Sequence of chain 1.A:
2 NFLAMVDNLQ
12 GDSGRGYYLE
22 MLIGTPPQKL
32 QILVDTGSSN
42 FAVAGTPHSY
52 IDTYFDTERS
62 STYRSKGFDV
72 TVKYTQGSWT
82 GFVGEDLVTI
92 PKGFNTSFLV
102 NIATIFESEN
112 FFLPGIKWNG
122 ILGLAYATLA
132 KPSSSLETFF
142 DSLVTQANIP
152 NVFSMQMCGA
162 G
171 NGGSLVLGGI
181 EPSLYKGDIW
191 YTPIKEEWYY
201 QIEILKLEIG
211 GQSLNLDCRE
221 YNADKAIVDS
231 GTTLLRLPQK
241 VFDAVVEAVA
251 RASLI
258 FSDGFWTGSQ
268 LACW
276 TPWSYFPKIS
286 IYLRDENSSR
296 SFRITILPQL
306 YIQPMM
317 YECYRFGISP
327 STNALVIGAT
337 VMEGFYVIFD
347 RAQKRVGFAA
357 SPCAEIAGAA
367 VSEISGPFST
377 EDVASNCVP

Binding-site contacts:
Ligand atom N15 contacts residue ASP36 of chain 1.A at 3.0 Å (salt-bridge).
Ligand atom C17 contacts residue THR232 of chain 1.A at 3.4 Å.
Ligand atom N13 contacts residue LEU34 of chain 1.A at 3.6 Å.
Ligand atom C18 contacts residue THR233 of chain 1.A at 3.3 Å.
Ligand atom C18 contacts residue GLY17 of chain 1.A at 3.6 Å.
Ligand atom C5 contacts residue GLY231 of chain 1.A at 3.8 Å.
Ligand atom F30 contacts residue THR336 of chain 1.A at 3.5 Å.
Ligand atom N15 contacts residue GLY231 of chain 1.A at 3.6 Å (h-bond).
Ligand atom C17 contacts residue ASP229 of chain 1.A at 3.4 Å.
Ligand atom C20 contacts residue ARG16 of chain 1.A at 3.6 Å.
Ligand atom C20 contacts residue GLY17 of chain 1.A at 3.8 Å.
Ligand atom C23 contacts residue SER230 of chain 1.A at 3.5 Å.
Ligand atom F31 contacts residue ALA335 of chain 1.A at 3.6 Å.
Ligand atom C7 contacts residue GLY231 of chain 1.A at 3.6 Å.
Ligand atom F30 contacts residue ALA335 of chain 1.A at 3.0 Å.
Ligand atom C23 contacts residue GLY231 of chain 1.A at 3.5 Å.
Ligand atom F31 contacts residue GLU339 of chain 1.A at 3.7 Å.
Ligand atom C27 contacts residue GLY15 of chain 1.A at 2.8 Å.
Ligand atom C28 contacts residue GLY15 of chain 1.A at 3.5 Å.
Ligand atom N6 contacts residue ASP36 of chain 1.A at 2.7 Å (salt-bridge).
Ligand atom F29 contacts residue GLY15 of chain 1.A at 3.1 Å.
Ligand atom O26 contacts residue ALA335 of chain 1.A at 3.6 Å.
Ligand atom C27 contacts residue THR233 of chain 1.A at 3.4 Å.
Ligand atom C2 contacts residue TYR75 of chain 1.A at 3.5 Å (hydrophobic).
Ligand atom C19 contacts residue GLY17 of chain 1.A at 3.1 Å.
Ligand atom F31 contacts residue TYR18 of chain 1.A at 3.3 Å.
Ligand atom C5 contacts residue ASP36 of chain 1.A at 3.6 Å.
Ligand atom C14 contacts residue ASP36 of chain 1.A at 3.3 Å.
Ligand atom N13 contacts residue GLY231 of chain 1.A at 3.0 Å (h-bond).
Ligand atom C19 contacts residue GLY15 of chain 1.A at 3.5 Å.
Ligand atom N22 contacts residue GLY231 of chain 1.A at 3.0 Å (h-bond).
Ligand atom O25 contacts residue TRP119 of chain 1.A at 3.4 Å.
Ligand atom C19 contacts residue THR233 of chain 1.A at 3.3 Å.
Ligand atom N15 contacts residue ASP229 of chain 1.A at 2.9 Å (salt-bridge).
Ligand atom C14 contacts residue TYR75 of chain 1.A at 3.5 Å (hydrophobic).
Ligand atom C8 contacts residue TRP119 of chain 1.A at 3.7 Å (hydrophobic).
Ligand atom C12 contacts residue GLY231 of chain 1.A at 3.4 Å.
Ligand atom C19 contacts residue ARG16 of chain 1.A at 3.3 Å.
Ligand atom C1 contacts residue ASP36 of chain 1.A at 3.5 Å.
Ligand atom O26 contacts residue THR233 of chain 1.A at 3.6 Å (h-bond).

This protein binds this small molecule.
Small molecule (SMILES): CN1C(=O)C[C@@](C)(c2cccc(NC(=O)c3ccc(OCC(F)(F)F)cn3)c2)N=C1N